This small molecule binds to this protein.
Small molecule (SMILES): CC(=O)N[C@@H]1[C@@H](O)[C@H](O)[C@@H](CO)O[C@H]1O

Sequence of chain 1.C:
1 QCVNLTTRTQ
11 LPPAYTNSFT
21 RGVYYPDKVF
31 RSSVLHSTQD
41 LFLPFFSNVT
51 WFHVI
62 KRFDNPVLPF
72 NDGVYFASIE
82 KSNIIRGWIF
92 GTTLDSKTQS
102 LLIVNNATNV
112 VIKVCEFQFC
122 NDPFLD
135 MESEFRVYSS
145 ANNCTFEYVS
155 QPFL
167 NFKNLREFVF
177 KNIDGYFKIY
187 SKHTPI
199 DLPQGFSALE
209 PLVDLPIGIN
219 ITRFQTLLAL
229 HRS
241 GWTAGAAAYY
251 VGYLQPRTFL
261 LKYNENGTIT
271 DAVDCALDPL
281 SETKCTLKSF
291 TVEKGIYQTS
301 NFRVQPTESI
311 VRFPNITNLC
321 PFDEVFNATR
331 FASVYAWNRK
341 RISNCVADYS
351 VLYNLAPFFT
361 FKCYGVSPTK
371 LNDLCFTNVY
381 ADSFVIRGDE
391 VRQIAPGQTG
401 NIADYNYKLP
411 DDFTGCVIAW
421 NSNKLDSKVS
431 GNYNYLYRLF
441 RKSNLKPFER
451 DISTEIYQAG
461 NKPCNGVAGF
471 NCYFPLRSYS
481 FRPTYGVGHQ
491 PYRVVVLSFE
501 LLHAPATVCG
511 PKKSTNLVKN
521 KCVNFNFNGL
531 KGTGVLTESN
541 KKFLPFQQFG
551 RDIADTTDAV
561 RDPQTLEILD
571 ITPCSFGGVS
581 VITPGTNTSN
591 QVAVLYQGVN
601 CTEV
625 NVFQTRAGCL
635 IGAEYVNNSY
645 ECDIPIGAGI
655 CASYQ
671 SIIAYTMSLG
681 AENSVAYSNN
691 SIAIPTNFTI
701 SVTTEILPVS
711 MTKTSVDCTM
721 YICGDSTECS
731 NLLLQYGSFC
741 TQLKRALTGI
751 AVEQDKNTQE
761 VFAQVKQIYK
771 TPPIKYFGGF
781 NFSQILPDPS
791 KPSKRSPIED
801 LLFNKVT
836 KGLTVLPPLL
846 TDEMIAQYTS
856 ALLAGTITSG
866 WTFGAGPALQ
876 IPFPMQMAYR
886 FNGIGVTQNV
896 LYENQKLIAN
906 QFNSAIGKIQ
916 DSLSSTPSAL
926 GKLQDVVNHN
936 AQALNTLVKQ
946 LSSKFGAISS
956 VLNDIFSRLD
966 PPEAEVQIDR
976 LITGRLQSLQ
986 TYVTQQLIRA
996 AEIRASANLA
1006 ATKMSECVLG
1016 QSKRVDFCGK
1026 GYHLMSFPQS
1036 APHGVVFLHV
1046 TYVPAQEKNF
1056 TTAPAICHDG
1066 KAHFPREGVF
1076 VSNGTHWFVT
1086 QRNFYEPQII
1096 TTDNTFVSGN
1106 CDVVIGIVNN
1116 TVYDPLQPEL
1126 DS

Binding-site contacts:
Ligand atom O7 contacts residue ASN218 of chain 1.B at 4.1 Å.
Ligand atom C8 contacts residue LEU445 of chain 1.C at 4.0 Å (hydrophobic).
Ligand atom N2 contacts residue ASN218 of chain 1.B at 2.9 Å (h-bond).
Ligand atom N2 contacts residue SER443 of chain 1.C at 4.5 Å.
Ligand atom C1 contacts residue THR220 of chain 1.B at 4.1 Å.
Ligand atom C3 contacts residue SER443 of chain 1.C at 4.5 Å.
Ligand atom O7 contacts residue SER443 of chain 1.C at 3.7 Å.
Ligand atom C8 contacts residue ARG441 of chain 1.C at 4.3 Å.
Ligand atom C7 contacts residue ASN218 of chain 1.B at 3.7 Å.
Ligand atom O6 contacts residue THR93 of chain 1.B at 3.9 Å.
Ligand atom O5 contacts residue ASN218 of chain 1.B at 2.4 Å (h-bond).
Ligand atom C7 contacts residue GLU449 of chain 1.C at 4.3 Å.
Ligand atom C7 contacts residue ASN444 of chain 1.C at 4.4 Å.
Ligand atom O5 contacts residue THR220 of chain 1.B at 3.8 Å.
Ligand atom C5 contacts residue ASN218 of chain 1.B at 3.7 Å.
Ligand atom C8 contacts residue SER443 of chain 1.C at 4.3 Å.
Ligand atom C3 contacts residue ASN218 of chain 1.B at 3.8 Å.
Ligand atom O3 contacts residue SER443 of chain 1.C at 3.1 Å (h-bond).
Ligand atom C8 contacts residue ASN444 of chain 1.C at 3.4 Å.
Ligand atom C8 contacts residue GLU449 of chain 1.C at 4.0 Å.
Ligand atom O5 contacts residue THR93 of chain 1.B at 4.2 Å.
Ligand atom C7 contacts residue ARG441 of chain 1.C at 3.7 Å.
Ligand atom O7 contacts residue ARG441 of chain 1.C at 2.6 Å (salt-bridge).
Ligand atom O6 contacts residue THR220 of chain 1.B at 2.6 Å (h-bond).
Ligand atom C7 contacts residue SER443 of chain 1.C at 3.9 Å.
Ligand atom C1 contacts residue ASN218 of chain 1.B at 1.4 Å.
Ligand atom C4 contacts residue ASN218 of chain 1.B at 4.2 Å.
Ligand atom C5 contacts residue THR220 of chain 1.B at 3.7 Å.
Ligand atom C2 contacts residue ASN218 of chain 1.B at 2.5 Å.
Ligand atom C6 contacts residue THR220 of chain 1.B at 3.6 Å.
Ligand atom C8 contacts residue LYS446 of chain 1.C at 3.9 Å.

Sequence of chain 1.B:
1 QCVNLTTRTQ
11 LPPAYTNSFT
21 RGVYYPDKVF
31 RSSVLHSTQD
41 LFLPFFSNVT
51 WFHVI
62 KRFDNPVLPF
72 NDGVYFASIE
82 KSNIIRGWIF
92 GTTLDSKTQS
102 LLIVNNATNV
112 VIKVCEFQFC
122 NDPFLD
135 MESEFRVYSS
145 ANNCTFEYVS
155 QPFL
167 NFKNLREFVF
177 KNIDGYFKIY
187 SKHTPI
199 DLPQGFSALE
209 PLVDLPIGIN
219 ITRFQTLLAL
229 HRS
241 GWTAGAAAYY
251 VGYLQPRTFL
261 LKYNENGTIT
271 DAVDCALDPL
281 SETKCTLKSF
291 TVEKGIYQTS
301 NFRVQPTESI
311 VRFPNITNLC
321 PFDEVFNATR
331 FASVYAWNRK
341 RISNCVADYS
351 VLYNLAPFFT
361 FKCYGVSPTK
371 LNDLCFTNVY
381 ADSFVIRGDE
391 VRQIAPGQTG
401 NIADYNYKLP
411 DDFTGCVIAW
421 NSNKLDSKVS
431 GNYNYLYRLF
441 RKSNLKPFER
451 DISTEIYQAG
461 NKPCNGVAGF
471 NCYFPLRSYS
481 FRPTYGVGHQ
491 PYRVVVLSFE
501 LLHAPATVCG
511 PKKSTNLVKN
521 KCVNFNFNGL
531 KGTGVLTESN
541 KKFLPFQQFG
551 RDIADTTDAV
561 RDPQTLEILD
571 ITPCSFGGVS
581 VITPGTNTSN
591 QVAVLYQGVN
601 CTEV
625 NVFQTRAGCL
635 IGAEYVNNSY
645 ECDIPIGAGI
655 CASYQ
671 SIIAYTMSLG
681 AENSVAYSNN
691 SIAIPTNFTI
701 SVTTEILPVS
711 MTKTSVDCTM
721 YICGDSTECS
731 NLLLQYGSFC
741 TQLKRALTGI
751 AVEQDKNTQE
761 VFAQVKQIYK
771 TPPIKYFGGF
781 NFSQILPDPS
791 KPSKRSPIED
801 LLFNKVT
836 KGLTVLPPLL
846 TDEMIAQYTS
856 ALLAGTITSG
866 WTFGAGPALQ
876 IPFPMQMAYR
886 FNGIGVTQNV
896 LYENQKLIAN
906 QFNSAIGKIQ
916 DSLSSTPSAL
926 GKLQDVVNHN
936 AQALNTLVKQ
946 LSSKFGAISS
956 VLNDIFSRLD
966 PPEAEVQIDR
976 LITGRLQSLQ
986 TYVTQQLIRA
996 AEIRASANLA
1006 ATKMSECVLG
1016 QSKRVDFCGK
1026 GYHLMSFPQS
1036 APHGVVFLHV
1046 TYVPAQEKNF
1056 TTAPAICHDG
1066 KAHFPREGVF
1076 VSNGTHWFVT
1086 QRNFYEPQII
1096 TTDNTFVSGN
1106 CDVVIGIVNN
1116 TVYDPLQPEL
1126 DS